Sequence of chain 1.A:
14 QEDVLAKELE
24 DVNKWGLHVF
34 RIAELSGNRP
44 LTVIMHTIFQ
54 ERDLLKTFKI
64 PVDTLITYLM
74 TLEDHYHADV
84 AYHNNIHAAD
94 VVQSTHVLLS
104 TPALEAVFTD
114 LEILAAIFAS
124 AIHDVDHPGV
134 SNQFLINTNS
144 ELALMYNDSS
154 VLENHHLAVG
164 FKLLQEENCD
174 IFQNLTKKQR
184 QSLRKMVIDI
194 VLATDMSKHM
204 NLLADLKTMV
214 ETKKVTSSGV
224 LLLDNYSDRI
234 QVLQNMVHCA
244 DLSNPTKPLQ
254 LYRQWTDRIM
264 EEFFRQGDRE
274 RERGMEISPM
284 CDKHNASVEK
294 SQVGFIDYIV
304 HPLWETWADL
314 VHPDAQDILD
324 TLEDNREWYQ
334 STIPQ

The protein below binds the small molecule below.
Small molecule (SMILES): COc1ccc(C2=NN(C3CCN(c4nc(N)nc5ccccc45)CC3)C(=O)[C@@H]3CC=CC[C@H]23)cc1OC

Binding-site contacts:
Ligand atom N5 contacts residue PRO64 of chain 1.A at 3.8 Å.
Ligand atom N5 contacts residue ILE63 of chain 1.A at 3.5 Å (h-bond).
Ligand atom C7 contacts residue GLN53 of chain 1.A at 4.1 Å.
Ligand atom C13 contacts residue LYS59 of chain 1.A at 4.3 Å.
Ligand atom N4 contacts residue LYS59 of chain 1.A at 4.4 Å.
Ligand atom C11 contacts residue LEU58 of chain 1.A at 3.9 Å (hydrophobic).
Ligand atom N4 contacts residue ILE63 of chain 1.A at 3.5 Å (h-bond).
Ligand atom C9 contacts residue LEU58 of chain 1.A at 3.9 Å (hydrophobic).
Ligand atom O2 contacts residue VAL65 of chain 1.A at 4.0 Å.
Ligand atom C20 contacts residue GLN53 of chain 1.A at 4.3 Å.
Ligand atom C8 contacts residue VAL65 of chain 1.A at 3.9 Å (hydrophobic).
Ligand atom C16 contacts residue LYS59 of chain 1.A at 3.7 Å.
Ligand atom N6 contacts residue LYS62 of chain 1.A at 4.2 Å.
Ligand atom C9 contacts residue VAL65 of chain 1.A at 4.0 Å (hydrophobic).
Ligand atom N4 contacts residue LEU58 of chain 1.A at 3.7 Å.
Ligand atom C18 contacts residue LYS59 of chain 1.A at 4.0 Å.
Ligand atom N3 contacts residue LEU58 of chain 1.A at 3.7 Å.
Ligand atom C10 contacts residue ILE63 of chain 1.A at 4.4 Å (hydrophobic).
Ligand atom C24 contacts residue VAL65 of chain 1.A at 3.9 Å (hydrophobic).
Ligand atom N3 contacts residue LYS59 of chain 1.A at 4.1 Å.
Ligand atom C18 contacts residue GLN53 of chain 1.A at 4.4 Å.
Ligand atom C17 contacts residue LYS59 of chain 1.A at 3.8 Å.
Ligand atom N6 contacts residue LEU58 of chain 1.A at 4.4 Å.
Ligand atom C25 contacts residue VAL65 of chain 1.A at 4.2 Å (hydrophobic).
Ligand atom N3 contacts residue ILE63 of chain 1.A at 4.3 Å.
Ligand atom C15 contacts residue LYS59 of chain 1.A at 3.6 Å.
Ligand atom C11 contacts residue ILE63 of chain 1.A at 4.1 Å (hydrophobic).
Ligand atom C10 contacts residue LEU58 of chain 1.A at 4.0 Å (hydrophobic).
Ligand atom C11 contacts residue LYS62 of chain 1.A at 3.8 Å.
Ligand atom C20 contacts residue VAL65 of chain 1.A at 4.5 Å (hydrophobic).
Ligand atom C14 contacts residue LYS59 of chain 1.A at 3.8 Å.
Ligand atom C18 contacts residue LEU58 of chain 1.A at 3.6 Å (hydrophobic).
Ligand atom C12 contacts residue LYS59 of chain 1.A at 4.2 Å.
Ligand atom C19 contacts residue GLN53 of chain 1.A at 4.2 Å.
Ligand atom N5 contacts residue LEU58 of chain 1.A at 4.3 Å.
Ligand atom C10 contacts residue LYS59 of chain 1.A at 4.0 Å.
Ligand atom O2 contacts residue GLN53 of chain 1.A at 3.3 Å (h-bond).
Ligand atom C9 contacts residue ILE63 of chain 1.A at 3.8 Å (hydrophobic).
Ligand atom C7 contacts residue VAL65 of chain 1.A at 4.5 Å (hydrophobic).
Ligand atom N5 contacts residue LYS62 of chain 1.A at 3.3 Å.